Binding-site contacts:
Ligand atom C contacts residue ARG49 of chain 1.D at 4.0 Å.
Ligand atom C contacts residue VAL53 of chain 1.D at 3.7 Å (hydrophobic).
Ligand atom NE2 contacts residue LEU50 of chain 1.D at 3.0 Å (h-bond).
Ligand atom O contacts residue SER51 of chain 1.D at 3.9 Å.
Ligand atom C contacts residue LEU50 of chain 1.D at 3.9 Å (hydrophobic).
Ligand atom CB contacts residue GLU76 of chain 1.D at 4.2 Å.
Ligand atom NE2 contacts residue ILE52 of chain 1.D at 4.0 Å.
Ligand atom N contacts residue GLU76 of chain 1.D at 3.0 Å (salt-bridge).
Ligand atom CD contacts residue LEU50 of chain 1.D at 3.8 Å (hydrophobic).
Ligand atom NE2 contacts residue ASN74 of chain 1.D at 4.1 Å.
Ligand atom N contacts residue GLY75 of chain 1.D at 3.0 Å (h-bond).
Ligand atom OXT contacts residue VAL53 of chain 1.D at 2.8 Å (h-bond).
Ligand atom CG contacts residue GLU398 of chain 1.D at 4.0 Å.
Ligand atom CB contacts residue GLN60 of chain 1.D at 4.1 Å.
Ligand atom O contacts residue ILE52 of chain 1.D at 3.9 Å.
Ligand atom CD contacts residue ASN74 of chain 1.D at 3.8 Å.
Ligand atom CG contacts residue GLY75 of chain 1.D at 3.5 Å.
Ligand atom CB contacts residue GLY75 of chain 1.D at 3.4 Å.
Ligand atom OXT contacts residue GLU76 of chain 1.D at 3.9 Å.
Ligand atom O contacts residue ARG49 of chain 1.D at 2.9 Å (salt-bridge).
Ligand atom OE1 contacts residue ASN74 of chain 1.D at 2.7 Å (h-bond).
Ligand atom O contacts residue VAL53 of chain 1.D at 3.5 Å (h-bond).
Ligand atom CA contacts residue ASP98 of chain 1.D at 3.5 Å.
Ligand atom CG contacts residue LEU50 of chain 1.D at 3.5 Å (hydrophobic).
Ligand atom OXT contacts residue SER51 of chain 1.D at 3.7 Å.
Ligand atom OXT contacts residue ILE52 of chain 1.D at 2.6 Å (h-bond).
Ligand atom N contacts residue CYS99 of chain 1.D at 4.2 Å.
Ligand atom OE1 contacts residue ALA1 of chain 1.D at 3.4 Å.
Ligand atom OXT contacts residue LEU50 of chain 1.D at 3.8 Å.
Ligand atom OE1 contacts residue GLY75 of chain 1.D at 2.8 Å (h-bond).
Ligand atom CG contacts residue GLU76 of chain 1.D at 3.3 Å.
Ligand atom CD contacts residue ALA1 of chain 1.D at 3.5 Å (hydrophobic).
Ligand atom CA contacts residue GLY75 of chain 1.D at 3.7 Å.
Ligand atom NE2 contacts residue ALA1 of chain 1.D at 2.8 Å (h-bond).
Ligand atom O contacts residue LEU50 of chain 1.D at 3.9 Å.
Ligand atom N contacts residue ASP98 of chain 1.D at 2.8 Å (salt-bridge).
Ligand atom CA contacts residue CYS99 of chain 1.D at 4.1 Å (hydrophobic).
Ligand atom CD contacts residue GLY75 of chain 1.D at 3.8 Å.
Ligand atom C contacts residue ILE52 of chain 1.D at 3.6 Å (hydrophobic).
Ligand atom CA contacts residue GLU76 of chain 1.D at 4.0 Å.

This small molecule binds to this protein.
Small molecule (SMILES): NC(=O)CC[C@H](N)C(=O)O

Sequence of chain 1.D:
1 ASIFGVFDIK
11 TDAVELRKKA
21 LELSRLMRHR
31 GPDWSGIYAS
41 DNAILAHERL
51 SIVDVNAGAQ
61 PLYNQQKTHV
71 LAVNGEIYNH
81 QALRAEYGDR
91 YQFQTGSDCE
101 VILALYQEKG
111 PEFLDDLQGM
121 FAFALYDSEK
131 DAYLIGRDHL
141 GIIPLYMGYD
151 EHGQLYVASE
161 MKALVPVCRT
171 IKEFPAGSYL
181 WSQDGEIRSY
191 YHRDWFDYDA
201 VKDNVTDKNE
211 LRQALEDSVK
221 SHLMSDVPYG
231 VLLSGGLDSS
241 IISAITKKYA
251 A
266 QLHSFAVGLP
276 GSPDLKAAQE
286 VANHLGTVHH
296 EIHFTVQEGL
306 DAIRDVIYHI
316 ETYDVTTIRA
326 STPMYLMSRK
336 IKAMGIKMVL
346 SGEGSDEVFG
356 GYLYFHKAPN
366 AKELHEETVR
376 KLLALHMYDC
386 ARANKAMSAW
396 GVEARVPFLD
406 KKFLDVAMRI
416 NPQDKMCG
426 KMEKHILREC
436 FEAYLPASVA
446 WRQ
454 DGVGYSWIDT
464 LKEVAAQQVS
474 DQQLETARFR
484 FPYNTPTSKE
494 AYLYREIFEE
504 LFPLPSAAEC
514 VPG